Sequence of chain 1.B:
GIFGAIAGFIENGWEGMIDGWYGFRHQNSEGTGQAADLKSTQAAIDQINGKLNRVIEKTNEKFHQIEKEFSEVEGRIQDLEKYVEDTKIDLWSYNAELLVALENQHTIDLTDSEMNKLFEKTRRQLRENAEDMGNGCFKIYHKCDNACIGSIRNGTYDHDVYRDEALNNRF

Binding-site contacts:
Ligand atom O7 contacts residue ASN29 of chain 1.A at 3.2 Å (h-bond).
Ligand atom C6 contacts residue THR31 of chain 1.A at 4.2 Å.
Ligand atom C1 contacts residue THR309 of chain 1.A at 4.1 Å.
Ligand atom O5 contacts residue THR309 of chain 1.A at 3.5 Å (h-bond).
Ligand atom C1 contacts residue ASN29 of chain 1.A at 1.4 Å.
Ligand atom C3 contacts residue ASN29 of chain 1.A at 3.6 Å.
Ligand atom C6 contacts residue LEU52 of chain 1.B at 4.2 Å (hydrophobic).
Ligand atom O6 contacts residue THR309 of chain 1.A at 3.7 Å.
Ligand atom O6 contacts residue LEU52 of chain 1.B at 3.5 Å.
Ligand atom C8 contacts residue ASN29 of chain 1.A at 4.4 Å.
Ligand atom C2 contacts residue ASN29 of chain 1.A at 2.2 Å.
Ligand atom O5 contacts residue ALA30 of chain 1.A at 4.5 Å.
Ligand atom O5 contacts residue ASN29 of chain 1.A at 2.4 Å (h-bond).
Ligand atom C6 contacts residue THR309 of chain 1.A at 4.2 Å.
Ligand atom C4 contacts residue ASN29 of chain 1.A at 4.0 Å.
Ligand atom C5 contacts residue ASN29 of chain 1.A at 3.6 Å.
Ligand atom N2 contacts residue ASN29 of chain 1.A at 2.7 Å (h-bond).
Ligand atom C7 contacts residue ASN29 of chain 1.A at 3.2 Å.
Ligand atom C1 contacts residue ALA30 of chain 1.A at 4.4 Å (hydrophobic).

Sequence of chain 1.A:
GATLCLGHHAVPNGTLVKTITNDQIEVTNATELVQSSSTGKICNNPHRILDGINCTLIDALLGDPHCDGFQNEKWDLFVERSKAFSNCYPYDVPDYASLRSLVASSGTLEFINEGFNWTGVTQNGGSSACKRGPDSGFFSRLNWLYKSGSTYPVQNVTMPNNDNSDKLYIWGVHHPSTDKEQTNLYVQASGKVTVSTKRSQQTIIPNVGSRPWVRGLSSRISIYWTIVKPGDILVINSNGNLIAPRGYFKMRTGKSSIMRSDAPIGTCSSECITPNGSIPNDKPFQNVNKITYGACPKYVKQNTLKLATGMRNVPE

A protein and the small-molecule ligand that binds it are described below.
Small molecule (SMILES): CC(=O)N[C@@H]1[C@@H](O)[C@H](O)[C@@H](CO)O[C@H]1O